A small-molecule ligand and the protein it binds are described below.
Small molecule (SMILES): Cc1ccc(S(=O)(=O)O)cc1

Binding-site contacts:
Ligand atom C4 contacts residue TRP67 of chain 1.F at 3.8 Å (hydrophobic).
Ligand atom C4 contacts residue CYS43 of chain 1.F at 4.3 Å (hydrophobic).
Ligand atom S contacts residue SER47 of chain 1.F at 1.5 Å (h-bond).
Ligand atom C6 contacts residue TRP67 of chain 1.F at 4.2 Å (hydrophobic).
Ligand atom C7 contacts residue GLY68 of chain 1.F at 3.7 Å.
Ligand atom C7 contacts residue SER42 of chain 1.F at 3.3 Å.
Ligand atom S contacts residue CYS43 of chain 1.F at 3.8 Å.
Ligand atom O2 contacts residue CYS43 of chain 1.F at 3.0 Å (h-bond).
Ligand atom C6 contacts residue CYS43 of chain 1.F at 3.7 Å (hydrophobic).
Ligand atom C1 contacts residue SER47 of chain 1.F at 2.6 Å.
Ligand atom C7 contacts residue CYS43 of chain 1.F at 4.3 Å (hydrophobic).
Ligand atom O3 contacts residue SER47 of chain 1.F at 2.4 Å (h-bond).
Ligand atom O2 contacts residue SER47 of chain 1.F at 2.4 Å (h-bond).
Ligand atom O2 contacts residue MET44 of chain 1.F at 3.3 Å.
Ligand atom C5 contacts residue SER42 of chain 1.F at 3.8 Å.
Ligand atom O3 contacts residue TYR131 of chain 1.B at 3.7 Å.
Ligand atom C1 contacts residue TYR131 of chain 1.B at 4.3 Å (hydrophobic).
Ligand atom C4 contacts residue GLY68 of chain 1.F at 3.5 Å.
Ligand atom C4 contacts residue SER42 of chain 1.F at 4.1 Å.
Ligand atom C5 contacts residue VAL65 of chain 1.F at 4.2 Å (hydrophobic).
Ligand atom O2 contacts residue ASP46 of chain 1.F at 3.6 Å (salt-bridge).
Ligand atom O2 contacts residue GLY45 of chain 1.F at 3.1 Å (h-bond).
Ligand atom C1 contacts residue CYS43 of chain 1.F at 3.5 Å (hydrophobic).
Ligand atom C2 contacts residue SER47 of chain 1.F at 3.8 Å.
Ligand atom C7 contacts residue CYS72 of chain 1.F at 4.1 Å (hydrophobic).
Ligand atom C6 contacts residue SER42 of chain 1.F at 4.2 Å.
Ligand atom C6 contacts residue SER47 of chain 1.F at 3.0 Å.
Ligand atom C7 contacts residue SER69 of chain 1.F at 4.0 Å.
Ligand atom C3 contacts residue CYS43 of chain 1.F at 4.1 Å (hydrophobic).
Ligand atom S contacts residue TYR131 of chain 1.B at 4.3 Å.
Ligand atom C5 contacts residue GLY68 of chain 1.F at 4.0 Å.
Ligand atom C5 contacts residue SER47 of chain 1.F at 4.3 Å.
Ligand atom C2 contacts residue MET44 of chain 1.F at 4.0 Å (hydrophobic).
Ligand atom C6 contacts residue VAL65 of chain 1.F at 3.7 Å (hydrophobic).
Ligand atom C5 contacts residue TRP67 of chain 1.F at 3.7 Å (hydrophobic).
Ligand atom C3 contacts residue GLY68 of chain 1.F at 4.0 Å.
Ligand atom C5 contacts residue CYS43 of chain 1.F at 4.2 Å (hydrophobic).
Ligand atom O3 contacts residue MET44 of chain 1.C at 3.8 Å.
Ligand atom O3 contacts residue HIS42 of chain 1.E at 3.6 Å.
Ligand atom C2 contacts residue CYS43 of chain 1.F at 3.8 Å (hydrophobic).

Sequence of chain 1.E:
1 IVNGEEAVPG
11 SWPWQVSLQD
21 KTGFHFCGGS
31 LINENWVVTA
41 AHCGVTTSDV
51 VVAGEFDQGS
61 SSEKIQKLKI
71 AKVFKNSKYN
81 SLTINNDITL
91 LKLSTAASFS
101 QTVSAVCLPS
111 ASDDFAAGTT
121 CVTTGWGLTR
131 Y

Sequence of chain 1.B:
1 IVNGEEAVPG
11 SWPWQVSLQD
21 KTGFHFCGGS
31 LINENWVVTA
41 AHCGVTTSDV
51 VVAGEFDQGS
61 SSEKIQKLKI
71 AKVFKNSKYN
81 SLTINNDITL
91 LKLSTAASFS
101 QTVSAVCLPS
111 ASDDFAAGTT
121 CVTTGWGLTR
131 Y

Sequence of chain 1.F:
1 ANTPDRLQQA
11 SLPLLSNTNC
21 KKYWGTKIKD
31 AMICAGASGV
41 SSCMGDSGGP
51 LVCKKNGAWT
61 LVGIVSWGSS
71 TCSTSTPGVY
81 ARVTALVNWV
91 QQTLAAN

Sequence of chain 1.C:
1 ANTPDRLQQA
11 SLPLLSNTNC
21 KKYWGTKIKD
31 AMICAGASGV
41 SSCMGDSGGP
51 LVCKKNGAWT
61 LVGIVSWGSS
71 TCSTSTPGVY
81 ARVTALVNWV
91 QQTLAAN